The small molecule below binds the protein below.
Small molecule (SMILES): CC(=O)N[C@H]1[C@H](O[C@H]2[C@H](O)[C@@H](NC(C)=O)CO[C@@H]2CO)O[C@H](CO)[C@@H](O[C@@H]2O[C@H](CO)[C@@H](O)[C@H](O[C@H]3O[C@H](CO)[C@@H](O)[C@H](O)[C@@H]3O)[C@@H]2O)[C@@H]1O

Sequence of chain 25.E:
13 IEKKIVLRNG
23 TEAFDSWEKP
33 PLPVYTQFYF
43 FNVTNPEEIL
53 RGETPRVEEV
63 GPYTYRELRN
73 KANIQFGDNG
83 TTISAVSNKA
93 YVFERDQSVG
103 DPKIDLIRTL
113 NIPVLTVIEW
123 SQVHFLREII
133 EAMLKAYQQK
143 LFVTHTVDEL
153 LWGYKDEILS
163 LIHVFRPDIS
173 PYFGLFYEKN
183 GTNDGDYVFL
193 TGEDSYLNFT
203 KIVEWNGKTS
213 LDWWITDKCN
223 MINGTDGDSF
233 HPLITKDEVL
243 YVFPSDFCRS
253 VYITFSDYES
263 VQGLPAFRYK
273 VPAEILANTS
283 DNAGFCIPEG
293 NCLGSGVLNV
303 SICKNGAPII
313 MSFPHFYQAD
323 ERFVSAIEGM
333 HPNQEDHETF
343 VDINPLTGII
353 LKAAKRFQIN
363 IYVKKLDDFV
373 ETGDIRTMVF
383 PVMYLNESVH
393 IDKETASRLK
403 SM

Sequence of chain 30.E:
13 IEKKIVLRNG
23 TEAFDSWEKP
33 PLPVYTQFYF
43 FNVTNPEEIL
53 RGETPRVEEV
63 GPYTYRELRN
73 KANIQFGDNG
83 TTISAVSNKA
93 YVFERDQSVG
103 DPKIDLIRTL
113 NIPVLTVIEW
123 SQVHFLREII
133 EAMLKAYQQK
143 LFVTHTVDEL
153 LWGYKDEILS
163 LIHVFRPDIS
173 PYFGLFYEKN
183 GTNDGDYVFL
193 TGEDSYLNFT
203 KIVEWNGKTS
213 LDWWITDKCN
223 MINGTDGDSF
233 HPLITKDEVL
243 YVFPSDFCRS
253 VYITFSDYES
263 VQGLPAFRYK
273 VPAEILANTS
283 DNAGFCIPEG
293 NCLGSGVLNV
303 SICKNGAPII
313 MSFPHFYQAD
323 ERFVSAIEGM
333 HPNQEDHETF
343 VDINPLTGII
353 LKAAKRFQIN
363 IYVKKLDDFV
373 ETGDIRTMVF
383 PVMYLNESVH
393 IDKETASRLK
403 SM

Binding-site contacts:
Ligand atom C3 contacts residue ASN44 of chain 25.E at 3.8 Å.
Ligand atom O3 contacts residue LEU108 of chain 25.E at 4.0 Å.
Ligand atom C6 contacts residue GLU55 of chain 30.E at 3.5 Å.
Ligand atom N2 contacts residue ILE109 of chain 25.E at 4.5 Å.
Ligand atom C8 contacts residue THR146 of chain 25.E at 4.1 Å.
Ligand atom O5 contacts residue ASN44 of chain 25.E at 2.4 Å (h-bond).
Ligand atom O7 contacts residue ASN44 of chain 25.E at 3.7 Å.
Ligand atom N2 contacts residue LEU108 of chain 25.E at 2.7 Å (h-bond).
Ligand atom O6 contacts residue ARG110 of chain 25.E at 2.9 Å (salt-bridge).
Ligand atom C8 contacts residue ASN44 of chain 25.E at 4.5 Å.
Ligand atom C8 contacts residue VAL62 of chain 25.E at 3.8 Å (hydrophobic).
Ligand atom C7 contacts residue ASN44 of chain 25.E at 3.4 Å.
Ligand atom C4 contacts residue ASN44 of chain 25.E at 4.3 Å.
Ligand atom C1 contacts residue LEU108 of chain 25.E at 3.9 Å (hydrophobic).
Ligand atom O6 contacts residue VAL45 of chain 25.E at 3.9 Å.
Ligand atom C2 contacts residue LEU108 of chain 25.E at 3.5 Å (hydrophobic).
Ligand atom C3 contacts residue LEU108 of chain 25.E at 3.5 Å (hydrophobic).
Ligand atom O7 contacts residue LEU108 of chain 25.E at 3.7 Å.
Ligand atom C5 contacts residue ASN44 of chain 25.E at 3.7 Å.
Ligand atom C7 contacts residue THR146 of chain 25.E at 4.2 Å.
Ligand atom C6 contacts residue ARG110 of chain 25.E at 3.5 Å.
Ligand atom C8 contacts residue ILE109 of chain 25.E at 3.8 Å (hydrophobic).
Ligand atom O6 contacts residue GLU55 of chain 30.E at 3.7 Å.
Ligand atom O7 contacts residue THR146 of chain 25.E at 3.3 Å.
Ligand atom C2 contacts residue ASN44 of chain 25.E at 2.5 Å.
Ligand atom C8 contacts residue LEU108 of chain 25.E at 3.7 Å (hydrophobic).
Ligand atom C1 contacts residue ASN44 of chain 25.E at 1.4 Å.
Ligand atom C5 contacts residue ARG110 of chain 25.E at 4.4 Å.
Ligand atom N2 contacts residue ASN44 of chain 25.E at 2.9 Å (h-bond).
Ligand atom C7 contacts residue LEU108 of chain 25.E at 3.6 Å (hydrophobic).